Binding-site contacts:
Ligand atom PA contacts residue LYS204 of chain 1.A at 3.7 Å.
Ligand atom OB2 contacts residue ARG110 of chain 1.A at 3.5 Å (salt-bridge).
Ligand atom OB3 contacts residue ARG110 of chain 1.A at 3.0 Å (salt-bridge).
Ligand atom OB2 contacts residue ARG56 of chain 1.A at 3.3 Å (salt-bridge).
Ligand atom C5 contacts residue SF41 of chain 2.B at 3.6 Å.
Ligand atom O2 contacts residue HIS89 of chain 1.A at 3.7 Å.
Ligand atom OA1 contacts residue ARG56 of chain 1.A at 3.0 Å (salt-bridge).
Ligand atom OB4 contacts residue ARG56 of chain 1.A at 3.1 Å (salt-bridge).
Ligand atom OA2 contacts residue SER262 of chain 1.A at 2.7 Å (h-bond).
Ligand atom OB1 contacts residue THR231 of chain 1.A at 3.5 Å (h-bond).
Ligand atom OA2 contacts residue THR231 of chain 1.A at 2.8 Å (h-bond).
Ligand atom C1 contacts residue SF41 of chain 2.B at 3.4 Å.
Ligand atom C2 contacts residue ASN346 of chain 2.A at 3.3 Å.
Ligand atom OA3 contacts residue ARG260 of chain 1.A at 3.2 Å (salt-bridge).
Ligand atom C2 contacts residue SF41 of chain 2.B at 3.2 Å.
Ligand atom O1 contacts residue ASN346 of chain 2.A at 2.7 Å (h-bond).
Ligand atom OA1 contacts residue SER262 of chain 1.A at 3.4 Å (h-bond).
Ligand atom C4 contacts residue HIS89 of chain 1.A at 3.5 Å.
Ligand atom OA2 contacts residue GLU232 of chain 1.A at 3.7 Å.
Ligand atom C3 contacts residue SF41 of chain 2.B at 3.8 Å.
Ligand atom C5 contacts residue ASP87 of chain 1.A at 3.5 Å.
Ligand atom C4 contacts residue ARG110 of chain 1.A at 3.6 Å.
Ligand atom OB4 contacts residue ARG110 of chain 1.A at 3.2 Å (salt-bridge).
Ligand atom OA1 contacts residue LYS204 of chain 1.A at 2.9 Å (salt-bridge).
Ligand atom OB2 contacts residue LYS204 of chain 1.A at 3.2 Å (salt-bridge).
Ligand atom PA contacts residue ARG260 of chain 1.A at 3.6 Å.
Ligand atom PA contacts residue SER262 of chain 1.A at 3.5 Å.
Ligand atom C5 contacts residue ARG56 of chain 1.A at 3.7 Å.
Ligand atom OA1 contacts residue ARG260 of chain 1.A at 2.9 Å (salt-bridge).
Ligand atom O2 contacts residue ASN346 of chain 2.A at 2.9 Å (h-bond).
Ligand atom OB1 contacts residue ASN145 of chain 1.A at 3.4 Å (h-bond).
Ligand atom C1 contacts residue GLU232 of chain 1.A at 3.6 Å.
Ligand atom C4 contacts residue ASN346 of chain 2.A at 3.5 Å.
Ligand atom O2 contacts residue ARG110 of chain 1.A at 3.5 Å (salt-bridge).
Ligand atom PB contacts residue ARG110 of chain 1.A at 3.5 Å.
Ligand atom O1 contacts residue SF41 of chain 2.B at 2.0 Å.
Ligand atom OB2 contacts residue ARG141 of chain 1.A at 3.2 Å (salt-bridge).
Ligand atom O1 contacts residue GLU232 of chain 1.A at 3.7 Å.
Ligand atom OB3 contacts residue ASN145 of chain 1.A at 2.9 Å (h-bond).
Ligand atom OB1 contacts residue LYS204 of chain 1.A at 3.6 Å.

Sequence of chain 1.A:
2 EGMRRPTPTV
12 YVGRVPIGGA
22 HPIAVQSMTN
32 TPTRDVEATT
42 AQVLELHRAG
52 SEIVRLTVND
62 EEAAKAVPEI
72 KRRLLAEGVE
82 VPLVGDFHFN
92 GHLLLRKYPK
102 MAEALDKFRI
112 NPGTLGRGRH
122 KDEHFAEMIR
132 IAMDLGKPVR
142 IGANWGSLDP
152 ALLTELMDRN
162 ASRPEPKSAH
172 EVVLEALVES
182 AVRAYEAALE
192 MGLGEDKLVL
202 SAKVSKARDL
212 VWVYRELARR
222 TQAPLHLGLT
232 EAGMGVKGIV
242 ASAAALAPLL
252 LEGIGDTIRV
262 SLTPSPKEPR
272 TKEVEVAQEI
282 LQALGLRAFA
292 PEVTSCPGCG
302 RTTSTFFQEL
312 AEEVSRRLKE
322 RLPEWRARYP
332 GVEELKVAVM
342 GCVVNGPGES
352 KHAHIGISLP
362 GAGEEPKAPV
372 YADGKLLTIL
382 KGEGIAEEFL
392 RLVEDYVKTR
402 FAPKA

Sequence of chain 2.A:
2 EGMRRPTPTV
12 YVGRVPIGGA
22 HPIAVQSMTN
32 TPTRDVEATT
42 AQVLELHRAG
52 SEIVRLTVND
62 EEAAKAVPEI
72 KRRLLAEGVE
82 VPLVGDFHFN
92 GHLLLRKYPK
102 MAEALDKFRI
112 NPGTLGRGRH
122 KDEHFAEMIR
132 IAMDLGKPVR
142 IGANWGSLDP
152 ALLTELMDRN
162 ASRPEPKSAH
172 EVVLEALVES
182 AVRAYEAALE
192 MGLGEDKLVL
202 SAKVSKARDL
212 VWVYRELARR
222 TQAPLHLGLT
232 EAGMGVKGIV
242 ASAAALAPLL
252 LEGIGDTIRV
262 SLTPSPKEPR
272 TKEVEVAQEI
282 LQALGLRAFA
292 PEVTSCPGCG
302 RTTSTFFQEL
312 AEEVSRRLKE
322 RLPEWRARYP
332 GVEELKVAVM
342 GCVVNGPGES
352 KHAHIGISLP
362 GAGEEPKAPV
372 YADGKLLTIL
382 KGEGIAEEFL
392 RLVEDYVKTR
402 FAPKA

The small molecule below binds the protein below.
Small molecule (SMILES): C[C@@]1(CO)O[P](=O)(O)O[P](=O)(O)OC[C@H]1O